Binding-site contacts:
Ligand atom N1 contacts residue THR173 of chain 1.E at 2.9 Å (h-bond).
Ligand atom O2G contacts residue THR39 of chain 1.E at 2.7 Å (h-bond).
Ligand atom N3 contacts residue ARG137 of chain 1.E at 3.4 Å (salt-bridge).
Ligand atom C6 contacts residue THR173 of chain 1.E at 3.4 Å.
Ligand atom O2G contacts residue ASP62 of chain 1.E at 3.1 Å (salt-bridge).
Ligand atom C5' contacts residue GLY35 of chain 1.E at 3.1 Å.
Ligand atom O3G contacts residue LYS140 of chain 1.E at 2.5 Å (salt-bridge).
Ligand atom C8 contacts residue THR40 of chain 1.E at 3.4 Å.
Ligand atom O2B contacts residue LYS38 of chain 1.E at 3.3 Å (salt-bridge).
Ligand atom O1G contacts residue SER34 of chain 1.E at 3.4 Å.
Ligand atom N3B contacts residue GLY35 of chain 1.E at 2.7 Å (h-bond).
Ligand atom O2G contacts residue MG1 of chain 1.X at 1.9 Å.
Ligand atom C2 contacts residue GLU176 of chain 1.E at 3.3 Å.
Ligand atom O2B contacts residue THR39 of chain 1.E at 2.5 Å (h-bond).
Ligand atom N6 contacts residue THR173 of chain 1.E at 3.1 Å.
Ligand atom O1A contacts residue GLY37 of chain 1.E at 3.3 Å.
Ligand atom O3A contacts residue GLY35 of chain 1.E at 3.4 Å.
Ligand atom O1B contacts residue ALA36 of chain 1.E at 3.3 Å (h-bond).
Ligand atom O2B contacts residue MG1 of chain 1.X at 3.2 Å.
Ligand atom PB contacts residue LYS38 of chain 1.E at 3.4 Å.
Ligand atom O1B contacts residue GLY37 of chain 1.E at 3.0 Å (h-bond).
Ligand atom PB contacts residue GLY35 of chain 1.E at 3.5 Å.
Ligand atom O1A contacts residue THR40 of chain 1.E at 2.6 Å (h-bond).
Ligand atom O4' contacts residue ARG137 of chain 1.E at 3.2 Å (salt-bridge).
Ligand atom O5' contacts residue THR40 of chain 1.E at 3.5 Å (h-bond).
Ligand atom O1A contacts residue THR39 of chain 1.E at 3.1 Å (h-bond).
Ligand atom O1G contacts residue ADX1 of chain 1.V at 3.0 Å (h-bond).
Ligand atom PG contacts residue MG1 of chain 1.X at 3.4 Å.
Ligand atom N1 contacts residue GLU176 of chain 1.E at 2.6 Å (salt-bridge).
Ligand atom O3A contacts residue GLY37 of chain 1.E at 2.9 Å (h-bond).
Ligand atom O1B contacts residue LYS38 of chain 1.E at 2.8 Å (salt-bridge).
Ligand atom O3G contacts residue ADX1 of chain 1.V at 2.2 Å (h-bond).
Ligand atom PB contacts residue GLY37 of chain 1.E at 3.5 Å.
Ligand atom O1G contacts residue LYS38 of chain 1.E at 2.6 Å (salt-bridge).
Ligand atom PA contacts residue GLY37 of chain 1.E at 3.5 Å.
Ligand atom N6 contacts residue SER181 of chain 1.E at 2.9 Å (h-bond).
Ligand atom O1B contacts residue LEU33 of chain 1.E at 3.5 Å (h-bond).
Ligand atom C2 contacts residue THR173 of chain 1.E at 3.0 Å.
Ligand atom PG contacts residue ADX1 of chain 1.V at 3.1 Å.
Ligand atom O1A contacts residue LYS38 of chain 1.E at 3.5 Å (salt-bridge).

Sequence of chain 1.E:
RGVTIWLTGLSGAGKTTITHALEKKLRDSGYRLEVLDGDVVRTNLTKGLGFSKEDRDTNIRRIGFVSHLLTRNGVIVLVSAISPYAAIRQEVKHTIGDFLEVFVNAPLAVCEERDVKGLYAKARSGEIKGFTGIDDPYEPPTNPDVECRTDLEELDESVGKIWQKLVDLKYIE

A protein and the small-molecule ligand that binds it are described below.
Small molecule (SMILES): Nc1ncnc2c1ncn2[C@@H]1O[C@H](CO[P](=O)(O)O[P](=O)(O)NP(=O)(O)O)[C@@H](O)[C@H]1O